Sequence of chain 8.D:
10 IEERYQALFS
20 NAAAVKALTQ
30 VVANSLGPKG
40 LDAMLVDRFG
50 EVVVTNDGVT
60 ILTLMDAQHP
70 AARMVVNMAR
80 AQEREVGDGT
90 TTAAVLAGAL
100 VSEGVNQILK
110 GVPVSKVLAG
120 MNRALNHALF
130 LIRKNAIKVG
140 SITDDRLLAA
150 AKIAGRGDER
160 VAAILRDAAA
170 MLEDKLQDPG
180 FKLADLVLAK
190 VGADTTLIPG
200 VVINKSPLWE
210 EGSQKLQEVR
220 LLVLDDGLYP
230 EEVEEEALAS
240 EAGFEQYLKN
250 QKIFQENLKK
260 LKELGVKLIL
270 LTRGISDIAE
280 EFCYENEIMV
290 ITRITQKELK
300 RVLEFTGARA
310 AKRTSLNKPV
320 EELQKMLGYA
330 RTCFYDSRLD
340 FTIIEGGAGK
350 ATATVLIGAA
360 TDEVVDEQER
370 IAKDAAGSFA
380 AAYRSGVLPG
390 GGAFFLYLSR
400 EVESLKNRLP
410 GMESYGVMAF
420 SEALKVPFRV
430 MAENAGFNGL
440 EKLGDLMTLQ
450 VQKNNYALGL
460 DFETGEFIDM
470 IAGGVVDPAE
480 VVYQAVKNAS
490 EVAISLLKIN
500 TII

Binding-site contacts:
Ligand atom N3 contacts residue GLY390 of chain 8.D at 3.5 Å.
Ligand atom O1G contacts residue GLY57 of chain 8.D at 3.2 Å (h-bond).
Ligand atom O2G contacts residue ASP373 of chain 8.D at 3.1 Å (salt-bridge).
Ligand atom N3 contacts residue PHE461 of chain 8.D at 3.5 Å.
Ligand atom C2' contacts residue ASP476 of chain 8.D at 3.5 Å.
Ligand atom O3G contacts residue ASP87 of chain 8.D at 3.4 Å (salt-bridge).
Ligand atom O3A contacts residue LEU35 of chain 8.D at 3.5 Å.
Ligand atom N3B contacts residue THR90 of chain 8.D at 3.0 Å.
Ligand atom O2' contacts residue ASP476 of chain 8.D at 3.0 Å (salt-bridge).
Ligand atom O3' contacts residue MET430 of chain 8.D at 3.1 Å.
Ligand atom O1A contacts residue ASN55 of chain 8.D at 3.4 Å (h-bond).
Ligand atom N7 contacts residue PRO37 of chain 8.D at 3.4 Å.
Ligand atom O1B contacts residue GLY88 of chain 8.D at 3.0 Å.
Ligand atom O1A contacts residue GLY36 of chain 8.D at 3.3 Å (h-bond).
Ligand atom O3A contacts residue THR90 of chain 8.D at 3.1 Å.
Ligand atom C8 contacts residue ILE152 of chain 8.D at 3.5 Å (hydrophobic).
Ligand atom O3G contacts residue GLY88 of chain 8.D at 3.5 Å (h-bond).
Ligand atom O5' contacts residue GLY36 of chain 8.D at 3.4 Å (h-bond).
Ligand atom O2A contacts residue MG1 of chain 8.L at 1.9 Å.
Ligand atom O2G contacts residue MG1 of chain 8.L at 1.9 Å.
Ligand atom PB contacts residue THR90 of chain 8.D at 3.4 Å.
Ligand atom O2G contacts residue ARG155 of chain 8.D at 3.4 Å (salt-bridge).
Ligand atom PA contacts residue MG1 of chain 8.L at 3.4 Å.
Ligand atom O1G contacts residue ASP56 of chain 8.D at 3.3 Å.
Ligand atom C4 contacts residue PRO37 of chain 8.D at 3.4 Å (hydrophobic).
Ligand atom O2B contacts residue MG1 of chain 8.L at 1.9 Å.
Ligand atom O1B contacts residue THR90 of chain 8.D at 3.5 Å.
Ligand atom PG contacts residue MG1 of chain 8.L at 3.3 Å.
Ligand atom C2 contacts residue PHE461 of chain 8.D at 3.4 Å (hydrophobic).
Ligand atom O2B contacts residue ASP87 of chain 8.D at 2.7 Å (salt-bridge).
Ligand atom O2' contacts residue GLY389 of chain 8.D at 3.4 Å.
Ligand atom O2' contacts residue GLY390 of chain 8.D at 3.1 Å (h-bond).
Ligand atom O3G contacts residue THR89 of chain 8.D at 2.7 Å (h-bond).
Ligand atom O2G contacts residue ASP87 of chain 8.D at 2.7 Å (salt-bridge).
Ligand atom C5 contacts residue PRO37 of chain 8.D at 3.2 Å (hydrophobic).
Ligand atom PB contacts residue MG1 of chain 8.L at 3.2 Å.
Ligand atom O1B contacts residue THR91 of chain 8.D at 2.5 Å (h-bond).
Ligand atom O1G contacts residue ARG155 of chain 8.D at 2.8 Å (salt-bridge).
Ligand atom O1A contacts residue SER34 of chain 8.D at 3.3 Å (h-bond).
Ligand atom O2B contacts residue GLY88 of chain 8.D at 3.5 Å (h-bond).

This protein binds this small molecule.
Small molecule (SMILES): Nc1ncnc2c1ncn2[C@@H]1O[C@H](CO[P](=O)(O)O[P](=O)(O)NP(=O)(O)O)[C@@H](O)[C@H]1O